Sequence of chain 1.B:
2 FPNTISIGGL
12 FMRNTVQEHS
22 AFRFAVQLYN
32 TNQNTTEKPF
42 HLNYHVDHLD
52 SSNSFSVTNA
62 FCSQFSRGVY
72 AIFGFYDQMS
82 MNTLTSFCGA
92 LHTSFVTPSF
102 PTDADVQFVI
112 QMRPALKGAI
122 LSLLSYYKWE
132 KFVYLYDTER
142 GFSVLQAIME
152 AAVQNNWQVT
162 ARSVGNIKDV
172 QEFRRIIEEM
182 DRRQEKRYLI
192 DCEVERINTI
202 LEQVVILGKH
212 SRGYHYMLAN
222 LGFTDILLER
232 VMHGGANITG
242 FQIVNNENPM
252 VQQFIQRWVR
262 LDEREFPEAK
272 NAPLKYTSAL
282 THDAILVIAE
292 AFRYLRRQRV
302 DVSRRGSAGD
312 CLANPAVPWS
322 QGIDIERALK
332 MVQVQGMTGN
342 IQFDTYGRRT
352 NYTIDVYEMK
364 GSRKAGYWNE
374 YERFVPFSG

Binding-site contacts:
Ligand atom O3 contacts residue ARG188 of chain 1.B at 3.8 Å.
Ligand atom C8 contacts residue HIS216 of chain 1.B at 4.3 Å.
Ligand atom C8 contacts residue GLY214 of chain 1.B at 2.9 Å.
Ligand atom C7 contacts residue GLY214 of chain 1.B at 4.4 Å.
Ligand atom C8 contacts residue TYR215 of chain 1.B at 4.0 Å (hydrophobic).
Ligand atom C2 contacts residue ASN238 of chain 1.B at 2.4 Å.
Ligand atom C4 contacts residue ASN238 of chain 1.B at 4.2 Å.
Ligand atom N2 contacts residue HIS216 of chain 1.B at 4.5 Å.
Ligand atom C7 contacts residue ARG188 of chain 1.B at 4.0 Å.
Ligand atom C5 contacts residue ASN238 of chain 1.B at 3.7 Å.
Ligand atom C2 contacts residue HIS216 of chain 1.B at 4.2 Å.
Ligand atom C7 contacts residue ASN238 of chain 1.B at 3.8 Å.
Ligand atom N2 contacts residue ASN238 of chain 1.B at 2.9 Å (h-bond).
Ligand atom C1 contacts residue ASN238 of chain 1.B at 1.4 Å.
Ligand atom O7 contacts residue ASN238 of chain 1.B at 4.3 Å.
Ligand atom O7 contacts residue ARG188 of chain 1.B at 3.0 Å (salt-bridge).
Ligand atom O7 contacts residue HIS216 of chain 1.B at 4.0 Å.
Ligand atom C1 contacts residue HIS216 of chain 1.B at 4.4 Å.
Ligand atom O5 contacts residue ASN238 of chain 1.B at 2.3 Å (h-bond).
Ligand atom C7 contacts residue HIS216 of chain 1.B at 4.0 Å.
Ligand atom C3 contacts residue ASN238 of chain 1.B at 3.8 Å.

This small molecule binds to this protein.
Small molecule (SMILES): CC(=O)N[C@@H]1[C@@H](O)[C@H](O)[C@@H](CO)O[C@H]1O